Sequence of chain 2.B:
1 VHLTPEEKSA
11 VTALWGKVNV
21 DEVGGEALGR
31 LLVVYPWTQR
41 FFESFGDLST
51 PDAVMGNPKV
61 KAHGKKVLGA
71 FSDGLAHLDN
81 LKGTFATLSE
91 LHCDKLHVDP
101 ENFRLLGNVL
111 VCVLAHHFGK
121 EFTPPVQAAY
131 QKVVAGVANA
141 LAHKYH

Sequence of chain 2.D:
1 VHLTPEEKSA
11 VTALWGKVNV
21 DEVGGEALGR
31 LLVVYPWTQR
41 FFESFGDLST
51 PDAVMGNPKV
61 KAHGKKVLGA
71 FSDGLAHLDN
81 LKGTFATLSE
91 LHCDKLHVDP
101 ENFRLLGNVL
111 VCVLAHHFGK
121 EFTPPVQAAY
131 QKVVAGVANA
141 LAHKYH

This small molecule binds to this protein.
Small molecule (SMILES): O=C(O)c1cc(C(=O)O)cc(C(=O)O)c1

Binding-site contacts:
Ligand atom O5A contacts residue LEU81 of chain 2.D at 3.3 Å (h-bond).
Ligand atom O6A contacts residue LYS82 of chain 2.D at 3.9 Å.
Ligand atom C3 contacts residue LYS82 of chain 2.B at 2.6 Å.
Ligand atom C1A contacts residue HIS2 of chain 2.D at 4.3 Å.
Ligand atom O1A contacts residue HIS2 of chain 2.D at 3.7 Å.
Ligand atom C1A contacts residue VAL1 of chain 2.D at 1.3 Å (hydrophobic).
Ligand atom O1A contacts residue HIS146 of chain 2.B at 4.0 Å.
Ligand atom C5A contacts residue LYS82 of chain 2.D at 3.6 Å.
Ligand atom C2 contacts residue HIS143 of chain 2.B at 4.0 Å.
Ligand atom C6 contacts residue VAL1 of chain 2.D at 2.8 Å (hydrophobic).
Ligand atom C2 contacts residue VAL1 of chain 2.D at 3.7 Å (hydrophobic).
Ligand atom O6A contacts residue LEU78 of chain 2.D at 4.0 Å.
Ligand atom C5A contacts residue ASP79 of chain 2.D at 4.2 Å.
Ligand atom O6A contacts residue LEU81 of chain 2.D at 2.7 Å (h-bond).
Ligand atom C5 contacts residue VAL1 of chain 2.D at 4.2 Å (hydrophobic).
Ligand atom C3A contacts residue LYS82 of chain 2.B at 1.4 Å.
Ligand atom C1 contacts residue VAL1 of chain 2.D at 2.4 Å (hydrophobic).
Ligand atom O5A contacts residue LYS82 of chain 2.D at 2.6 Å (salt-bridge).
Ligand atom C2 contacts residue LYS82 of chain 2.B at 3.3 Å.
Ligand atom O3A contacts residue LYS82 of chain 2.D at 4.3 Å.
Ligand atom O3A contacts residue LYS82 of chain 2.B at 2.3 Å (salt-bridge).
Ligand atom C4 contacts residue LYS82 of chain 2.B at 3.7 Å.
Ligand atom O6A contacts residue ASP79 of chain 2.D at 3.5 Å (salt-bridge).
Ligand atom C5A contacts residue LEU81 of chain 2.D at 3.4 Å (hydrophobic).
Ligand atom O1A contacts residue VAL1 of chain 2.D at 2.2 Å (h-bond).
Ligand atom C5A contacts residue ASN80 of chain 2.D at 4.2 Å.
Ligand atom O5A contacts residue ASN80 of chain 2.D at 4.0 Å.
Ligand atom O1A contacts residue HIS143 of chain 2.B at 4.1 Å.
Ligand atom O6A contacts residue ASN80 of chain 2.D at 3.5 Å.